Binding-site contacts:
Ligand atom C8 contacts residue GLY1131 of chain 1.C at 3.6 Å.
Ligand atom C4 contacts residue ASN709 of chain 1.C at 4.2 Å.
Ligand atom C8 contacts residue ASN709 of chain 1.C at 3.8 Å.
Ligand atom O7 contacts residue ASN709 of chain 1.C at 3.6 Å (h-bond).
Ligand atom C8 contacts residue ASN710 of chain 1.C at 4.1 Å.
Ligand atom C2 contacts residue ASN709 of chain 1.C at 2.5 Å.
Ligand atom O5 contacts residue ASN709 of chain 1.C at 2.4 Å (h-bond).
Ligand atom N2 contacts residue ASN709 of chain 1.C at 2.8 Å (h-bond).
Ligand atom C7 contacts residue ASN709 of chain 1.C at 3.3 Å.
Ligand atom C1 contacts residue ASP796 of chain 1.B at 4.1 Å.
Ligand atom C7 contacts residue GLY1131 of chain 1.C at 4.0 Å.
Ligand atom C5 contacts residue ASP796 of chain 1.B at 4.5 Å.
Ligand atom C1 contacts residue ASN709 of chain 1.C at 1.4 Å.
Ligand atom O7 contacts residue GLY1131 of chain 1.C at 3.3 Å.
Ligand atom C6 contacts residue ASP796 of chain 1.B at 4.5 Å.
Ligand atom C5 contacts residue ASN709 of chain 1.C at 3.6 Å.
Ligand atom C3 contacts residue ASN709 of chain 1.C at 3.7 Å.
Ligand atom O5 contacts residue ASP796 of chain 1.B at 3.4 Å (salt-bridge).

Sequence of chain 1.B:
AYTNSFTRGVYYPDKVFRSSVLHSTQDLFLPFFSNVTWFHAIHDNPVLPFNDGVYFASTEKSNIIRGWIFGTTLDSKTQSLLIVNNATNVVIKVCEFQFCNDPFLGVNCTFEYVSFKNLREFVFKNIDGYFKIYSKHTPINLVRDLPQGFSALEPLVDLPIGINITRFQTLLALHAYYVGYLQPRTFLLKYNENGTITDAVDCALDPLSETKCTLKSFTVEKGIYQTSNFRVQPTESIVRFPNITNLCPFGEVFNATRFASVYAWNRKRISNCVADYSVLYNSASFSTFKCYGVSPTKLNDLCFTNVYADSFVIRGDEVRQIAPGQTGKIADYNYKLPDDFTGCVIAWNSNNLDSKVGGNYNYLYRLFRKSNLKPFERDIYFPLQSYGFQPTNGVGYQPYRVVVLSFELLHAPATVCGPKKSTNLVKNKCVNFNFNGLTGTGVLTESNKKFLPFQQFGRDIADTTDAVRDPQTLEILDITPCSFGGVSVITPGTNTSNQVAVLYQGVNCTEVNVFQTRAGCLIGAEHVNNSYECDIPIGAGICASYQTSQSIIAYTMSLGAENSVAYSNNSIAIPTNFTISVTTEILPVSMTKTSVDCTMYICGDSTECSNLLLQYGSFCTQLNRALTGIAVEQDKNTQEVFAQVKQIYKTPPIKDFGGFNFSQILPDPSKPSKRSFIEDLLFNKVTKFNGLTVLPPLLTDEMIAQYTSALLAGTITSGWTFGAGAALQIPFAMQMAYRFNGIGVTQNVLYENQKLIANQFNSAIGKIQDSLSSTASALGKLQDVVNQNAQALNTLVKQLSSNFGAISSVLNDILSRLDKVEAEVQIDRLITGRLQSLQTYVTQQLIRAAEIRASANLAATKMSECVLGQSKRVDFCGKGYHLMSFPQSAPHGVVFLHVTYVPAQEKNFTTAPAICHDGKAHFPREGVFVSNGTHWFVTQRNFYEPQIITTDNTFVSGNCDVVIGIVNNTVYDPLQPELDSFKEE

This protein binds this small molecule.
Small molecule (SMILES): CC(=O)N[C@@H]1[C@@H](O)[C@H](O)[C@@H](CO)O[C@H]1O

Sequence of chain 1.C:
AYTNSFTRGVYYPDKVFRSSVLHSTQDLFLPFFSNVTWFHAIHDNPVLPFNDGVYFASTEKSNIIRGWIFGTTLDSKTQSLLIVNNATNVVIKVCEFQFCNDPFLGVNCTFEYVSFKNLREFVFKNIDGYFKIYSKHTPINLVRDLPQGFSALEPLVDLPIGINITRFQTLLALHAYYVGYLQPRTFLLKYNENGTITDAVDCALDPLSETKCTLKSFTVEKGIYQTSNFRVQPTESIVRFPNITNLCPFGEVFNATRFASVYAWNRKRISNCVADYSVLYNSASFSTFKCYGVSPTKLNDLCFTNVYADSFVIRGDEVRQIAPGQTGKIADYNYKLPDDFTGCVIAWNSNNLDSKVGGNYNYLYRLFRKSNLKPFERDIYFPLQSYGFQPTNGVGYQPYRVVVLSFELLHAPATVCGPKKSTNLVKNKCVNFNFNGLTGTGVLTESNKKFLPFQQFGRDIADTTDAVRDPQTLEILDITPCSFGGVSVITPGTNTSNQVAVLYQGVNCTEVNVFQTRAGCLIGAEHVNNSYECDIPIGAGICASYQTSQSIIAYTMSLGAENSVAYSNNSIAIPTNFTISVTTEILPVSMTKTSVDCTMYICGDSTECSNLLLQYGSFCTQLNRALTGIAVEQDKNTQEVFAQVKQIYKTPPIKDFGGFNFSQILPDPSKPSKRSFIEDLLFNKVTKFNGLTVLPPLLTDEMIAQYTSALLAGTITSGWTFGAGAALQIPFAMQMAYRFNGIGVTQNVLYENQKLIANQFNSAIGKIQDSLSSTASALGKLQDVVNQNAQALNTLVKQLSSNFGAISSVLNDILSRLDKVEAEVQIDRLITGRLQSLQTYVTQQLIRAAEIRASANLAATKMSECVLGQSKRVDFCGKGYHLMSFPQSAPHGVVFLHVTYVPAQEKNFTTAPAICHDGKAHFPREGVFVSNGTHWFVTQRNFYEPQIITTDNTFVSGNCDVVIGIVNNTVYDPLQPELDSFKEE